Binding-site contacts:
Ligand atom C1 contacts residue ASN122 of chain 1.E at 1.4 Å.
Ligand atom C4 contacts residue HIS53 of chain 1.A at 4.0 Å.
Ligand atom O3 contacts residue LEU104 of chain 1.A at 4.2 Å.
Ligand atom N2 contacts residue ASN122 of chain 1.E at 2.9 Å (h-bond).
Ligand atom C6 contacts residue HIS102 of chain 1.A at 3.7 Å.
Ligand atom O4 contacts residue ARG103 of chain 1.A at 3.7 Å.
Ligand atom O2 contacts residue HIS102 of chain 1.A at 4.1 Å.
Ligand atom O3 contacts residue LYS101 of chain 1.A at 3.6 Å.
Ligand atom C8 contacts residue ASN122 of chain 1.E at 3.4 Å.
Ligand atom O4 contacts residue HIS53 of chain 1.A at 4.1 Å.
Ligand atom O4 contacts residue HIS102 of chain 1.A at 3.4 Å.
Ligand atom C3 contacts residue HIS53 of chain 1.A at 3.8 Å.
Ligand atom C1 contacts residue HIS102 of chain 1.A at 4.2 Å.
Ligand atom C2 contacts residue ARG103 of chain 1.A at 4.0 Å.
Ligand atom O2 contacts residue ASN31 of chain 1.A at 3.0 Å (h-bond).
Ligand atom C7 contacts residue ASN122 of chain 1.E at 3.5 Å.
Ligand atom C4 contacts residue ASN122 of chain 1.E at 4.2 Å.
Ligand atom O2 contacts residue HIS53 of chain 1.A at 3.9 Å.
Ligand atom C3 contacts residue ASN122 of chain 1.E at 3.8 Å.
Ligand atom O3 contacts residue HIS53 of chain 1.A at 2.5 Å (h-bond).
Ligand atom O5 contacts residue ARG105 of chain 1.A at 4.3 Å.
Ligand atom C2 contacts residue HIS53 of chain 1.A at 3.9 Å.
Ligand atom O3 contacts residue ASN31 of chain 1.A at 3.2 Å.
Ligand atom O4 contacts residue ARG103 of chain 1.A at 3.2 Å (salt-bridge).
Ligand atom C5 contacts residue ASN122 of chain 1.E at 3.7 Å.
Ligand atom O3 contacts residue LYS101 of chain 1.A at 3.2 Å.
Ligand atom O4 contacts residue LYS101 of chain 1.A at 3.4 Å.
Ligand atom C4 contacts residue HIS102 of chain 1.A at 3.7 Å.
Ligand atom O3 contacts residue SER30 of chain 1.A at 4.2 Å.
Ligand atom O7 contacts residue GLN100 of chain 1.E at 4.0 Å.
Ligand atom O6 contacts residue ARG103 of chain 1.A at 3.2 Å (salt-bridge).
Ligand atom C2 contacts residue ASN122 of chain 1.E at 2.4 Å.
Ligand atom O5 contacts residue ASN122 of chain 1.E at 2.4 Å (h-bond).
Ligand atom O2 contacts residue ARG103 of chain 1.A at 2.9 Å (salt-bridge).
Ligand atom C2 contacts residue ASN31 of chain 1.A at 3.9 Å.
Ligand atom C4 contacts residue GLU54 of chain 1.A at 4.2 Å.
Ligand atom O4 contacts residue GLU54 of chain 1.A at 3.5 Å (salt-bridge).
Ligand atom C3 contacts residue LYS101 of chain 1.A at 4.0 Å.
Ligand atom C8 contacts residue LYS133 of chain 1.E at 4.2 Å.
Ligand atom C2 contacts residue LYS101 of chain 1.A at 4.1 Å.

Sequence of chain 1.A:
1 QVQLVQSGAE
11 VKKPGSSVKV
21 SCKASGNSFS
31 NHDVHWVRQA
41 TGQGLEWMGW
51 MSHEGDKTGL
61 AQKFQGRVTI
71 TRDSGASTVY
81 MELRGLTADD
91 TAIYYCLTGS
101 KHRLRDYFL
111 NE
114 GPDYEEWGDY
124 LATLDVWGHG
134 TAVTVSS

This small molecule binds to this protein.
Small molecule (SMILES): CC(=O)N[C@H]1[C@H](O[C@H]2[C@H](O)[C@@H](NC(C)=O)CO[C@@H]2CO)O[C@H](CO)[C@@H](O[C@@H]2O[C@H](CO[C@H]3O[C@H](CO)[C@@H](O)[C@H](O)[C@@H]3O)[C@@H](O)[C@H](O[C@H]3O[C@H](CO)[C@@H](O)[C@H](O)[C@@H]3O[C@H]3O[C@H](CO)[C@@H](O)[C@H](O)[C@@H]3O)[C@@H]2O)[C@@H]1O

Sequence of chain 1.E:
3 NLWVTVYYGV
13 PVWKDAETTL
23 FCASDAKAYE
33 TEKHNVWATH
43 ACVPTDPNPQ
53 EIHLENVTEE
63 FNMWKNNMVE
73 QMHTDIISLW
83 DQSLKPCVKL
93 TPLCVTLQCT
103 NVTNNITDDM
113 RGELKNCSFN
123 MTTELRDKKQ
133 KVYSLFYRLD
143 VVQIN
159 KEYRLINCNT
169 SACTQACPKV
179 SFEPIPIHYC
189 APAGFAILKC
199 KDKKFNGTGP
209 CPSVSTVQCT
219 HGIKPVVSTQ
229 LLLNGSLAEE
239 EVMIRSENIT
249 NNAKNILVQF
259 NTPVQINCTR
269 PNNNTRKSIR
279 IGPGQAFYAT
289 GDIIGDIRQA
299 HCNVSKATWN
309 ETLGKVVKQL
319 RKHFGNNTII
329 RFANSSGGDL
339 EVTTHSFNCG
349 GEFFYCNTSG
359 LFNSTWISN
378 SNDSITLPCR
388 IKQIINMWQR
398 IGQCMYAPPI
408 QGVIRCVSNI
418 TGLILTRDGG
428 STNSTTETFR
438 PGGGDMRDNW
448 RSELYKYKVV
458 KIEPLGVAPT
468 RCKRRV